The protein below binds the small molecule below.
Small molecule (SMILES): CC(=O)C(=O)O

Binding-site contacts:
Ligand atom CB contacts residue ASN317 of chain 1.B at 4.5 Å.
Ligand atom CB contacts residue THR351 of chain 1.B at 3.4 Å.
Ligand atom CB contacts residue TRP287 of chain 1.B at 3.9 Å (hydrophobic).
Ligand atom C contacts residue TRP93 of chain 1.B at 3.7 Å (hydrophobic).
Ligand atom OXT contacts residue TYR89 of chain 1.B at 3.9 Å.
Ligand atom CB contacts residue ARG232 of chain 1.B at 3.3 Å.
Ligand atom CA contacts residue HIS184 of chain 1.B at 4.4 Å.
Ligand atom O3 contacts residue ASP157 of chain 1.B at 3.0 Å (salt-bridge).
Ligand atom O contacts residue ASP157 of chain 1.B at 2.8 Å (salt-bridge).
Ligand atom CA contacts residue TYR89 of chain 1.B at 3.4 Å (hydrophobic).
Ligand atom C contacts residue ASP157 of chain 1.B at 3.4 Å.
Ligand atom CB contacts residue TYR89 of chain 1.B at 3.9 Å (hydrophobic).
Ligand atom O contacts residue SER91 of chain 1.B at 3.2 Å (h-bond).
Ligand atom O3 contacts residue ARG232 of chain 1.B at 2.6 Å (salt-bridge).
Ligand atom OXT contacts residue MG1 of chain 1.Q at 4.0 Å.
Ligand atom OXT contacts residue LEU352 of chain 1.B at 4.1 Å.
Ligand atom O3 contacts residue HIS184 of chain 1.B at 3.5 Å.
Ligand atom O contacts residue TYR89 of chain 1.B at 4.2 Å.
Ligand atom CA contacts residue ARG232 of chain 1.B at 3.5 Å.
Ligand atom CA contacts residue MG1 of chain 1.Q at 2.5 Å.
Ligand atom C contacts residue GLY92 of chain 1.B at 3.7 Å.
Ligand atom O3 contacts residue TYR89 of chain 1.B at 3.6 Å (h-bond).
Ligand atom C contacts residue TYR89 of chain 1.B at 3.6 Å (hydrophobic).
Ligand atom OXT contacts residue THR351 of chain 1.B at 3.3 Å.
Ligand atom C contacts residue SER91 of chain 1.B at 3.3 Å.
Ligand atom CA contacts residue THR351 of chain 1.B at 4.3 Å.
Ligand atom O contacts residue TRP93 of chain 1.B at 2.7 Å (h-bond).
Ligand atom OXT contacts residue GLY92 of chain 1.B at 4.2 Å.
Ligand atom OXT contacts residue TRP93 of chain 1.B at 3.8 Å.
Ligand atom CB contacts residue MG1 of chain 1.Q at 3.9 Å.
Ligand atom O contacts residue MG1 of chain 1.Q at 2.3 Å.
Ligand atom O3 contacts residue MG1 of chain 1.Q at 2.2 Å.
Ligand atom O contacts residue GLY92 of chain 1.B at 2.8 Å (h-bond).
Ligand atom C contacts residue MG1 of chain 1.Q at 2.8 Å.
Ligand atom C contacts residue THR351 of chain 1.B at 4.4 Å.
Ligand atom O3 contacts residue TRP287 of chain 1.B at 4.0 Å.
Ligand atom OXT contacts residue SER91 of chain 1.B at 2.8 Å (h-bond).
Ligand atom CA contacts residue ASP157 of chain 1.B at 3.4 Å.
Ligand atom O contacts residue ASP108 of chain 1.B at 4.5 Å.
Ligand atom CA contacts residue TRP287 of chain 1.B at 4.4 Å (hydrophobic).

Sequence of chain 1.B:
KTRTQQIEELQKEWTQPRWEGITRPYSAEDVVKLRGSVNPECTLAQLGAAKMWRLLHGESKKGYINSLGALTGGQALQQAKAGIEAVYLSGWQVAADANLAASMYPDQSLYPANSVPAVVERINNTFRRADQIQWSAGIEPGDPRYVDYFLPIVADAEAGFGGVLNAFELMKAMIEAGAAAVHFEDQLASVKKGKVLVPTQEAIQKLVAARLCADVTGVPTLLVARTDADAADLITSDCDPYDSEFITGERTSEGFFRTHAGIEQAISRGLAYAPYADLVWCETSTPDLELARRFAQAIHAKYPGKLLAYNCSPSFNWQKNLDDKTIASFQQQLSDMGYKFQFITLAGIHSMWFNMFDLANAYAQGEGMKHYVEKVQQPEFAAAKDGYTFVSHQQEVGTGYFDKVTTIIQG